Sequence of chain 1.Y:
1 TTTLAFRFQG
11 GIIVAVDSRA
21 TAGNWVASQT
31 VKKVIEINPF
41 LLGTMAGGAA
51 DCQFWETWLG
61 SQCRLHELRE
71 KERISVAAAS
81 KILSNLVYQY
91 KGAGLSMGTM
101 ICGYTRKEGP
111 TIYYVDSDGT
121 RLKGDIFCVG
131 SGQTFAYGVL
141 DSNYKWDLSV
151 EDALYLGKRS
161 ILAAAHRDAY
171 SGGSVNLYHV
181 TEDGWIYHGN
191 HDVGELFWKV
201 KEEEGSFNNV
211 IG

The protein below binds the small molecule below.
Small molecule (SMILES): COc1ccc(C[C@H](NC(=O)[C@@H](C)NC(=O)C2=CC3=CCC=CC3=C2C)C(=O)N[C@@H](Cc2ccccc2)[C@@H](O)[C@H](C)CO)cc1

Sequence of chain 1.Z:
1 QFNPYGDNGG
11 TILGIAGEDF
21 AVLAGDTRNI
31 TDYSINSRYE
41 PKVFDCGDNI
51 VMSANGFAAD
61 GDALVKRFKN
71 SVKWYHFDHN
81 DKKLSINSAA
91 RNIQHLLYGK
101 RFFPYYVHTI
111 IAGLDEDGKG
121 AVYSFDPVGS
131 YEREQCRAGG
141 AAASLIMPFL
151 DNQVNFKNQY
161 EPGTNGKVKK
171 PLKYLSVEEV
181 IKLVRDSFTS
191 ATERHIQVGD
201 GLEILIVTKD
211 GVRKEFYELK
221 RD

Binding-site contacts:
Ligand atom C20 contacts residue ALA49 of chain 1.Y at 3.6 Å (hydrophobic).
Ligand atom O45 contacts residue ALA49 of chain 1.Y at 2.9 Å (h-bond).
Ligand atom C2 contacts residue GLY47 of chain 1.Y at 3.6 Å.
Ligand atom C15 contacts residue THR1 of chain 1.Y at 2.3 Å.
Ligand atom C27 contacts residue MG1 of chain 1.QA at 3.6 Å.
Ligand atom O28 contacts residue THR21 of chain 1.Y at 3.0 Å (h-bond).
Ligand atom O40 contacts residue ALA22 of chain 1.Y at 3.3 Å.
Ligand atom C23 contacts residue THR1 of chain 1.Y at 1.4 Å.
Ligand atom C23 contacts residue MES1 of chain 1.RA at 3.6 Å.
Ligand atom C26 contacts residue TYR170 of chain 1.Y at 3.1 Å (hydrophobic).
Ligand atom O28 contacts residue MG1 of chain 1.QA at 3.0 Å.
Ligand atom O24 contacts residue MES1 of chain 1.RA at 2.6 Å (h-bond).
Ligand atom C27 contacts residue TYR170 of chain 1.Y at 3.6 Å (hydrophobic).
Ligand atom C21 contacts residue ALA49 of chain 1.Y at 3.4 Å (hydrophobic).
Ligand atom N1 contacts residue THR21 of chain 1.Y at 2.8 Å (h-bond).
Ligand atom C43 contacts residue THR21 of chain 1.Y at 3.5 Å.
Ligand atom O24 contacts residue THR1 of chain 1.Y at 2.3 Å (h-bond).
Ligand atom C37 contacts residue ASP126 of chain 1.Z at 3.7 Å.
Ligand atom N14 contacts residue THR1 of chain 1.Y at 3.6 Å.
Ligand atom C16 contacts residue GLY47 of chain 1.Y at 3.4 Å.
Ligand atom C27 contacts residue SER131 of chain 1.Y at 3.7 Å.
Ligand atom C26 contacts residue THR1 of chain 1.Y at 2.5 Å.
Ligand atom C27 contacts residue THR1 of chain 1.Y at 2.5 Å.
Ligand atom C25 contacts residue THR1 of chain 1.Y at 1.5 Å.
Ligand atom C2 contacts residue THR21 of chain 1.Y at 3.5 Å.
Ligand atom C25 contacts residue TYR170 of chain 1.Y at 3.4 Å (hydrophobic).
Ligand atom C17 contacts residue THR1 of chain 1.Y at 3.7 Å.
Ligand atom O28 contacts residue THR1 of chain 1.Y at 3.7 Å.
Ligand atom C12 contacts residue GLY47 of chain 1.Y at 3.7 Å.
Ligand atom N14 contacts residue GLY47 of chain 1.Y at 2.9 Å (h-bond).
Ligand atom O13 contacts residue ALA20 of chain 1.Y at 3.1 Å.
Ligand atom C15 contacts residue GLY47 of chain 1.Y at 3.7 Å.
Ligand atom C16 contacts residue THR1 of chain 1.Y at 2.5 Å.
Ligand atom C3 contacts residue THR21 of chain 1.Y at 3.3 Å.
Ligand atom C26 contacts residue ARG19 of chain 1.Y at 3.2 Å.
Ligand atom O13 contacts residue THR21 of chain 1.Y at 2.8 Å (h-bond).
Ligand atom C27 contacts residue MES1 of chain 1.RA at 3.3 Å.
Ligand atom C5 contacts residue GLY47 of chain 1.Y at 3.6 Å.
Ligand atom O24 contacts residue GLY47 of chain 1.Y at 3.1 Å (h-bond).
Ligand atom N41 contacts residue ASP126 of chain 1.Z at 3.4 Å (salt-bridge).